A protein and the small-molecule ligand that binds it are described below.
Small molecule (SMILES): N[C@H](Cc1ccccc1)C(=O)N1CCC[C@H]1C(=O)NCCNc1ccncc1

Sequence of chain 1.B:
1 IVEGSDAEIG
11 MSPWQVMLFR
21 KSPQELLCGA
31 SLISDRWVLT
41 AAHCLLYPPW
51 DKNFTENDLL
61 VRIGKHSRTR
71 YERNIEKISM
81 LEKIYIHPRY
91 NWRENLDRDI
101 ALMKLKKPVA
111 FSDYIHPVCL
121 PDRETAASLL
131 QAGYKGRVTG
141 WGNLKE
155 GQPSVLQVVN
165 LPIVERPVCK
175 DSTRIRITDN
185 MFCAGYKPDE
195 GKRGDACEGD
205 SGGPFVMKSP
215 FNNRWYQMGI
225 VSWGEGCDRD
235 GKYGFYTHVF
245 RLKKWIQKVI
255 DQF

Binding-site contacts:
Ligand atom C23 contacts residue GLY228 of chain 1.B at 3.9 Å.
Ligand atom C22 contacts residue GLY230 of chain 1.B at 3.5 Å.
Ligand atom C23 contacts residue ASP199 of chain 1.B at 3.0 Å.
Ligand atom C22 contacts residue ALA200 of chain 1.B at 3.7 Å (hydrophobic).
Ligand atom N19 contacts residue SER205 of chain 1.B at 3.5 Å (h-bond).
Ligand atom C4 contacts residue GLU94 of chain 1.B at 3.5 Å.
Ligand atom C3 contacts residue GLY228 of chain 1.B at 3.5 Å.
Ligand atom N24 contacts residue GLY238 of chain 1.B at 3.7 Å.
Ligand atom C10 contacts residue GLY228 of chain 1.B at 3.6 Å.
Ligand atom C21 contacts residue GLY228 of chain 1.B at 3.6 Å.
Ligand atom C26 contacts residue TRP227 of chain 1.B at 3.5 Å (hydrophobic).
Ligand atom C20 contacts residue SER205 of chain 1.B at 3.0 Å.
Ligand atom C13 contacts residue TRP50 of chain 1.B at 3.9 Å (hydrophobic).
Ligand atom N19 contacts residue HIS43 of chain 1.B at 3.7 Å.
Ligand atom C30 contacts residue SER226 of chain 1.B at 3.7 Å.
Ligand atom O18 contacts residue TRP50 of chain 1.B at 3.8 Å.
Ligand atom N1 contacts residue GLY228 of chain 1.B at 2.9 Å (h-bond).
Ligand atom C26 contacts residue VAL225 of chain 1.B at 3.8 Å (hydrophobic).
Ligand atom C25 contacts residue TRP227 of chain 1.B at 3.5 Å (hydrophobic).
Ligand atom C5 contacts residue TRP227 of chain 1.B at 3.6 Å (hydrophobic).
Ligand atom N19 contacts residue SER226 of chain 1.B at 3.1 Å (h-bond).
Ligand atom C25 contacts residue ASP199 of chain 1.B at 3.6 Å.
Ligand atom C5 contacts residue ILE179 of chain 1.B at 3.6 Å (hydrophobic).
Ligand atom C22 contacts residue GLY228 of chain 1.B at 3.9 Å.
Ligand atom N19 contacts residue TRP227 of chain 1.B at 3.9 Å.
Ligand atom N24 contacts residue ASP199 of chain 1.B at 2.7 Å (salt-bridge).
Ligand atom O11 contacts residue GLY228 of chain 1.B at 2.8 Å (h-bond).
Ligand atom C2 contacts residue GLY228 of chain 1.B at 3.5 Å.
Ligand atom C15 contacts residue HIS43 of chain 1.B at 3.8 Å.
Ligand atom C23 contacts residue GLY230 of chain 1.B at 3.3 Å.
Ligand atom C30 contacts residue SER205 of chain 1.B at 3.4 Å.
Ligand atom C10 contacts residue TRP227 of chain 1.B at 3.8 Å (hydrophobic).
Ligand atom C26 contacts residue GLY228 of chain 1.B at 3.7 Å.
Ligand atom C23 contacts residue ALA200 of chain 1.B at 3.2 Å (hydrophobic).
Ligand atom C25 contacts residue GLY238 of chain 1.B at 3.8 Å.
Ligand atom C16 contacts residue TYR47 of chain 1.B at 3.5 Å (hydrophobic).
Ligand atom N24 contacts residue ALA200 of chain 1.B at 3.5 Å (h-bond).
Ligand atom C9 contacts residue GLU94 of chain 1.B at 3.5 Å.
Ligand atom O11 contacts residue TRP227 of chain 1.B at 3.3 Å.
Ligand atom C25 contacts residue ALA200 of chain 1.B at 3.8 Å (hydrophobic).